Sequence of chain 1.A:
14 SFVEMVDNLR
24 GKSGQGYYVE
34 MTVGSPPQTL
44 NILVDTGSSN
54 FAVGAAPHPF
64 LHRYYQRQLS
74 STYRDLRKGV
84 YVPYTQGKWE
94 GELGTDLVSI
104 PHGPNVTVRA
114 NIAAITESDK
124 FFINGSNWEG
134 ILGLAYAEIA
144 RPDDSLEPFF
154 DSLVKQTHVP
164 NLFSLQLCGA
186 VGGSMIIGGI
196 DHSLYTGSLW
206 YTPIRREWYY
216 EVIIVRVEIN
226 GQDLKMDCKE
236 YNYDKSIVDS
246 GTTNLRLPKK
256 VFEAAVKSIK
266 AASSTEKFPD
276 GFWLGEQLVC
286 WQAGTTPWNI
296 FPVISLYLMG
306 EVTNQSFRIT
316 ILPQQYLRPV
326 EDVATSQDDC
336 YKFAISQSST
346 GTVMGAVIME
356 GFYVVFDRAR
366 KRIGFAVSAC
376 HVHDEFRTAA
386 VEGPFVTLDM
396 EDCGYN

A protein and the small-molecule ligand that binds it are described below.
Small molecule (SMILES): CC(C)(C)c1cccc(CN[C@H]2CS(=O)(=O)C[C@@H](Cc3ccc4[nH]cc(CC(F)F)c4c3)[C@@H]2O)c1

Binding-site contacts:
Ligand atom O38 contacts residue GLN89 of chain 1.A at 3.6 Å.
Ligand atom C49 contacts residue PRO86 of chain 1.A at 3.4 Å (hydrophobic).
Ligand atom O38 contacts residue TYR87 of chain 1.A at 3.3 Å.
Ligand atom C15 contacts residue GLY246 of chain 1.A at 3.4 Å.
Ligand atom C42 contacts residue ASP244 of chain 1.A at 3.5 Å.
Ligand atom O68 contacts residue TYR87 of chain 1.A at 3.6 Å.
Ligand atom C46 contacts residue GLY50 of chain 1.A at 3.5 Å.
Ligand atom C60 contacts residue VAL85 of chain 1.A at 3.6 Å (hydrophobic).
Ligand atom C9 contacts residue TRP131 of chain 1.A at 3.5 Å (hydrophobic).
Ligand atom N40 contacts residue GLY50 of chain 1.A at 3.0 Å (h-bond).
Ligand atom C51 contacts residue THR88 of chain 1.A at 3.5 Å.
Ligand atom O68 contacts residue GLY50 of chain 1.A at 3.4 Å (h-bond).
Ligand atom C27 contacts residue ASP48 of chain 1.A at 3.4 Å.
Ligand atom F4 contacts residue GLY27 of chain 1.A at 3.3 Å.
Ligand atom O68 contacts residue ASP48 of chain 1.A at 2.5 Å (salt-bridge).
Ligand atom C29 contacts residue ASP244 of chain 1.A at 3.3 Å.
Ligand atom C9 contacts residue ILE126 of chain 1.A at 3.4 Å (hydrophobic).
Ligand atom C53 contacts residue THR88 of chain 1.A at 3.2 Å.
Ligand atom N40 contacts residue ASP244 of chain 1.A at 2.8 Å (salt-bridge).
Ligand atom F1 contacts residue THR248 of chain 1.A at 3.1 Å.
Ligand atom C31 contacts residue THR247 of chain 1.A at 3.0 Å.
Ligand atom C2 contacts residue GLY246 of chain 1.A at 3.4 Å.
Ligand atom C42 contacts residue GLY50 of chain 1.A at 3.4 Å.
Ligand atom S34 contacts residue THR247 of chain 1.A at 3.6 Å.
Ligand atom O68 contacts residue SER51 of chain 1.A at 3.6 Å.
Ligand atom C64 contacts residue ILE142 of chain 1.A at 3.6 Å (hydrophobic).
Ligand atom C15 contacts residue LEU46 of chain 1.A at 3.6 Å (hydrophobic).
Ligand atom C20 contacts residue PHE124 of chain 1.A at 3.5 Å (hydrophobic).
Ligand atom C60 contacts residue TYR87 of chain 1.A at 3.6 Å (hydrophobic).
Ligand atom F1 contacts residue GLY246 of chain 1.A at 3.1 Å.
Ligand atom F1 contacts residue GLY29 of chain 1.A at 3.5 Å.
Ligand atom C31 contacts residue ASP244 of chain 1.A at 3.3 Å.
Ligand atom C35 contacts residue THR247 of chain 1.A at 3.5 Å.
Ligand atom N11 contacts residue PHE124 of chain 1.A at 2.9 Å (h-bond).
Ligand atom O39 contacts residue THR247 of chain 1.A at 3.5 Å (h-bond).
Ligand atom O39 contacts residue ARG251 of chain 1.A at 2.8 Å (salt-bridge).
Ligand atom C22 contacts residue ASP48 of chain 1.A at 3.4 Å.
Ligand atom C9 contacts residue PHE124 of chain 1.A at 3.5 Å (hydrophobic).
Ligand atom F4 contacts residue THR248 of chain 1.A at 3.6 Å.
Ligand atom O38 contacts residue THR88 of chain 1.A at 2.9 Å (h-bond).